Binding-site contacts:
Ligand atom O6 contacts residue ALA107 of chain 1.B at 3.5 Å.
Ligand atom C1 contacts residue GLU197 of chain 1.B at 4.2 Å.
Ligand atom C8 contacts residue ASN176 of chain 1.B at 4.5 Å.
Ligand atom O6 contacts residue GLU100 of chain 1.B at 3.8 Å.
Ligand atom C7 contacts residue GLU197 of chain 1.B at 3.6 Å.
Ligand atom O6 contacts residue TYR105 of chain 1.B at 3.6 Å.
Ligand atom C8 contacts residue PHE198 of chain 1.B at 3.9 Å (hydrophobic).
Ligand atom O6 contacts residue ILE110 of chain 1.B at 4.4 Å.
Ligand atom C1 contacts residue ILE110 of chain 1.B at 3.9 Å (hydrophobic).
Ligand atom C5 contacts residue ILE110 of chain 1.B at 4.2 Å (hydrophobic).
Ligand atom C3 contacts residue GLU197 of chain 1.B at 3.5 Å.
Ligand atom C1 contacts residue TYR105 of chain 1.B at 3.9 Å (hydrophobic).
Ligand atom N2 contacts residue ASN176 of chain 1.B at 2.9 Å (h-bond).
Ligand atom C2 contacts residue ASN176 of chain 1.B at 2.4 Å.
Ligand atom C4 contacts residue ASN176 of chain 1.B at 4.2 Å.
Ligand atom C8 contacts residue GLY175 of chain 1.B at 3.5 Å.
Ligand atom C2 contacts residue GLU197 of chain 1.B at 3.7 Å.
Ligand atom O7 contacts residue GLY175 of chain 1.B at 4.2 Å.
Ligand atom O7 contacts residue ASN176 of chain 1.B at 4.2 Å.
Ligand atom C7 contacts residue GLY175 of chain 1.B at 4.0 Å.
Ligand atom C1 contacts residue ASN176 of chain 1.B at 1.4 Å.
Ligand atom C3 contacts residue ASN176 of chain 1.B at 3.8 Å.
Ligand atom C5 contacts residue ASN176 of chain 1.B at 3.7 Å.
Ligand atom C6 contacts residue ALA107 of chain 1.B at 4.1 Å (hydrophobic).
Ligand atom C8 contacts residue GLU197 of chain 1.B at 3.7 Å.
Ligand atom O3 contacts residue GLU197 of chain 1.B at 3.9 Å.
Ligand atom O6 contacts residue LEU103 of chain 1.B at 4.5 Å.
Ligand atom C8 contacts residue ARG174 of chain 1.B at 4.2 Å.
Ligand atom C7 contacts residue ASN176 of chain 1.B at 3.8 Å.
Ligand atom O5 contacts residue ASN176 of chain 1.B at 2.4 Å (h-bond).
Ligand atom N2 contacts residue GLU197 of chain 1.B at 2.9 Å (salt-bridge).
Ligand atom O5 contacts residue ILE110 of chain 1.B at 4.0 Å.
Ligand atom O5 contacts residue TYR105 of chain 1.B at 3.4 Å (h-bond).

Sequence of chain 1.B:
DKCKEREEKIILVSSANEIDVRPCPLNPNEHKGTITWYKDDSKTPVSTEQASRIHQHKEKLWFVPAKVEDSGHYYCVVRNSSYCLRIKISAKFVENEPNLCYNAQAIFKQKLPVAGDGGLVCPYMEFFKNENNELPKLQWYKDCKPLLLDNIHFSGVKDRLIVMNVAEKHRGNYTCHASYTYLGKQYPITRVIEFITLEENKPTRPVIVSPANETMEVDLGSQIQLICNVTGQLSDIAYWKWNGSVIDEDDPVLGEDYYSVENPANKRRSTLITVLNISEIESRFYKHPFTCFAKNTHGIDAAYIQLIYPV

The small molecule below binds the protein below.
Small molecule (SMILES): CC(=O)N[C@@H]1[C@@H](O)[C@H](O)[C@@H](CO)O[C@H]1O